Sequence of chain 1.B:
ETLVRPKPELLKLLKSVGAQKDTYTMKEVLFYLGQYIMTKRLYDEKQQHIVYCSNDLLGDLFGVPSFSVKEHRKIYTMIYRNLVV

Binding-site contacts:
Ligand atom C6 contacts residue GLN50 of chain 1.B at 3.9 Å.
Ligand atom C13 contacts residue HIS74 of chain 1.B at 3.3 Å.
Ligand atom C25 contacts residue VAL71 of chain 1.B at 3.6 Å (hydrophobic).
Ligand atom C3 contacts residue TYR45 of chain 1.B at 3.8 Å (hydrophobic).
Ligand atom C8 contacts residue MET40 of chain 1.B at 3.5 Å (hydrophobic).
Ligand atom N33 contacts residue VAL71 of chain 1.B at 4.1 Å.
Ligand atom C22 contacts residue GLY36 of chain 1.B at 3.9 Å.
Ligand atom C40 contacts residue MET40 of chain 1.B at 3.7 Å (hydrophobic).
Ligand atom O10 contacts residue GLN50 of chain 1.B at 3.2 Å (h-bond).
Ligand atom C12 contacts residue HIS74 of chain 1.B at 3.2 Å.
Ligand atom N5 contacts residue MET40 of chain 1.B at 4.1 Å.
Ligand atom C4 contacts residue GLN50 of chain 1.B at 3.6 Å.
Ligand atom C41 contacts residue MET40 of chain 1.B at 3.8 Å (hydrophobic).
Ligand atom N5 contacts residue GLN50 of chain 1.B at 4.0 Å.
Ligand atom C11 contacts residue LEU32 of chain 1.B at 3.9 Å (hydrophobic).
Ligand atom C13 contacts residue ILE77 of chain 1.B at 3.4 Å (hydrophobic).
Ligand atom CL1 contacts residue ILE77 of chain 1.B at 3.4 Å.
Ligand atom S36 contacts residue VAL71 of chain 1.B at 3.2 Å.
Ligand atom CL1 contacts residue LEU32 of chain 1.B at 4.1 Å.
Ligand atom C26 contacts residue ILE77 of chain 1.B at 4.1 Å (hydrophobic).
Ligand atom C1 contacts residue GLN50 of chain 1.B at 3.5 Å.
Ligand atom CL1 contacts residue TYR78 of chain 1.B at 3.9 Å.
Ligand atom C22 contacts residue LEU32 of chain 1.B at 3.3 Å (hydrophobic).
Ligand atom C2 contacts residue VAL71 of chain 1.B at 4.0 Å (hydrophobic).
Ligand atom C3 contacts residue GLN50 of chain 1.B at 2.7 Å.
Ligand atom C14 contacts residue VAL71 of chain 1.B at 3.1 Å (hydrophobic).
Ligand atom C1 contacts residue VAL71 of chain 1.B at 3.6 Å (hydrophobic).
Ligand atom C26 contacts residue VAL71 of chain 1.B at 3.9 Å (hydrophobic).
Ligand atom C11 contacts residue HIS74 of chain 1.B at 3.9 Å.
Ligand atom C2 contacts residue GLN50 of chain 1.B at 3.1 Å.
Ligand atom CL2 contacts residue ILE39 of chain 1.B at 3.7 Å.
Ligand atom C23 contacts residue GLY36 of chain 1.B at 4.1 Å.
Ligand atom C14 contacts residue HIS74 of chain 1.B at 3.9 Å.
Ligand atom CL1 contacts residue HIS74 of chain 1.B at 3.3 Å.
Ligand atom C13 contacts residue VAL71 of chain 1.B at 3.3 Å (hydrophobic).
Ligand atom C21 contacts residue ILE39 of chain 1.B at 4.0 Å (hydrophobic).
Ligand atom C23 contacts residue LEU32 of chain 1.B at 3.3 Å (hydrophobic).
Ligand atom C2 contacts residue TYR45 of chain 1.B at 3.8 Å (hydrophobic).
Ligand atom C4 contacts residue MET40 of chain 1.B at 3.9 Å (hydrophobic).
Ligand atom C34 contacts residue VAL71 of chain 1.B at 3.8 Å (hydrophobic).

This protein binds this small molecule.
Small molecule (SMILES): CC(C)C1=C(C(=O)N2CCC[C@H]2C(=O)N(C)C)SC2=N[C@@](C)(c3ccc(Cl)cc3)[C@@H](c3ccc(Cl)cc3)N21